The protein below binds the small molecule below.
Small molecule (SMILES): CC(=O)N[C@@H]1[C@@H](O)[C@H](O)[C@@H](CO)O[C@H]1O

Sequence of chain 1.B:
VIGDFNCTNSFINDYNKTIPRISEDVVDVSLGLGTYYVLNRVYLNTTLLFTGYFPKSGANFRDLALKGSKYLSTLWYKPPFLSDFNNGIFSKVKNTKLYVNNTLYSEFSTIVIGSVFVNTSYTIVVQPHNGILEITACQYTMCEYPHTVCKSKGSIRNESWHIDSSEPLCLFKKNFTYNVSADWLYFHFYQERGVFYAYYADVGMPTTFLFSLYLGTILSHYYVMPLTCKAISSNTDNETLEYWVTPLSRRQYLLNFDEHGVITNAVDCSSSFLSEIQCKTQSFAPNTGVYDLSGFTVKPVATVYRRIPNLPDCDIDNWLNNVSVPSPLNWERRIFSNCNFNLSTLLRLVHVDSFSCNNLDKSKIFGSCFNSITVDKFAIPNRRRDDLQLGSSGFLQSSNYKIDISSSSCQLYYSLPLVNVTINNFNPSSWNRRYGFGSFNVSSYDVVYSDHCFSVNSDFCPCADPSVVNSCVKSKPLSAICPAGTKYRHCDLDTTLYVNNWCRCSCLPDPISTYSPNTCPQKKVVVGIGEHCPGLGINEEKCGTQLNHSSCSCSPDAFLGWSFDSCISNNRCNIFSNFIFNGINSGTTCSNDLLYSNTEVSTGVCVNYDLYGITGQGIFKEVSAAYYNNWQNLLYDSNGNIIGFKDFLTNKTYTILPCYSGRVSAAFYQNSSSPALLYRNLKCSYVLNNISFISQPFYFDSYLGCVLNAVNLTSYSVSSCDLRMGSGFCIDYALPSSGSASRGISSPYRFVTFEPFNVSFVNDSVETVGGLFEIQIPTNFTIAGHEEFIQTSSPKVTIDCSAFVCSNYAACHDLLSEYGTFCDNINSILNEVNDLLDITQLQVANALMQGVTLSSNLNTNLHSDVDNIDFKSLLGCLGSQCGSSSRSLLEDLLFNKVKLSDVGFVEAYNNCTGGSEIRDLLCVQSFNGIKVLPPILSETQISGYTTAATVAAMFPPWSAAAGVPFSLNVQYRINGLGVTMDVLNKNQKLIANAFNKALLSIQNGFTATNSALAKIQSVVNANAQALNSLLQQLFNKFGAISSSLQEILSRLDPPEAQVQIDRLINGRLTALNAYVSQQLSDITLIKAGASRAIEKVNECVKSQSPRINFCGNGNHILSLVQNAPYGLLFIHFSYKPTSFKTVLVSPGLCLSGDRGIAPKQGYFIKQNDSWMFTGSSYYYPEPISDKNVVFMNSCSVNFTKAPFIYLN

Binding-site contacts:
Ligand atom C5 contacts residue ASN171 of chain 1.B at 3.7 Å.
Ligand atom N2 contacts residue ASN171 of chain 1.B at 2.9 Å (h-bond).
Ligand atom C1 contacts residue ASN171 of chain 1.B at 1.4 Å.
Ligand atom O5 contacts residue ASN171 of chain 1.B at 2.4 Å (h-bond).
Ligand atom O7 contacts residue ASN171 of chain 1.B at 4.1 Å.
Ligand atom C3 contacts residue ASN171 of chain 1.B at 3.8 Å.
Ligand atom C7 contacts residue ASN171 of chain 1.B at 3.7 Å.
Ligand atom C2 contacts residue ASN171 of chain 1.B at 2.5 Å.
Ligand atom C8 contacts residue ILE169 of chain 1.B at 3.6 Å (hydrophobic).
Ligand atom C4 contacts residue ASN171 of chain 1.B at 4.2 Å.